Sequence of chain 1.A:
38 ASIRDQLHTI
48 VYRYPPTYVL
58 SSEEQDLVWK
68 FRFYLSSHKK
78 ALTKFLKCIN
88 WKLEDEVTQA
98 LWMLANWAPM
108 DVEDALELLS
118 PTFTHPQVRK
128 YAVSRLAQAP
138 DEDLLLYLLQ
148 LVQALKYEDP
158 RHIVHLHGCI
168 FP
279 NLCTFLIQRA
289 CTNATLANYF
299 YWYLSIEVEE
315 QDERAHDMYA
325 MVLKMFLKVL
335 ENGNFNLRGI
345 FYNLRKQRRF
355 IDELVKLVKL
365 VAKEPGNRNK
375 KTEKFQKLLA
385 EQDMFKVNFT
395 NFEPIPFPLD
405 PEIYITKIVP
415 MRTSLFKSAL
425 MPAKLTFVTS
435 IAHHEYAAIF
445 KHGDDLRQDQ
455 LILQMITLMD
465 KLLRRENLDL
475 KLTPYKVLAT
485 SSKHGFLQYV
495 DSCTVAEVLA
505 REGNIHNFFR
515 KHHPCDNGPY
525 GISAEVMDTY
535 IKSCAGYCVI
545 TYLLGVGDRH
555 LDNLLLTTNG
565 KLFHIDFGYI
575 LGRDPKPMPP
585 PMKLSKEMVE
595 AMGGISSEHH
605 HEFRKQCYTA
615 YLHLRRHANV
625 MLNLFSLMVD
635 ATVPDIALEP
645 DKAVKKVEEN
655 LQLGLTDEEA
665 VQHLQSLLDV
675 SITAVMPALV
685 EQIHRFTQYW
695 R

This small molecule binds to this protein.
Small molecule (SMILES): C[n+]1cnc(N)c2nc[nH]c21

Binding-site contacts:
Ligand atom N6 contacts residue ILE569 of chain 1.A at 4.4 Å.
Ligand atom N9 contacts residue ILE569 of chain 1.A at 3.8 Å.
Ligand atom CN3 contacts residue TYR493 of chain 1.A at 3.7 Å (hydrophobic).
Ligand atom C4 contacts residue PHE420 of chain 1.A at 4.3 Å (hydrophobic).
Ligand atom C2 contacts residue TYR493 of chain 1.A at 3.6 Å (hydrophobic).
Ligand atom N7 contacts residue ILE569 of chain 1.A at 3.3 Å.
Ligand atom N1 contacts residue SER496 of chain 1.A at 4.0 Å.
Ligand atom C6 contacts residue GLN492 of chain 1.A at 3.9 Å.
Ligand atom C5 contacts residue ILE443 of chain 1.A at 3.3 Å (hydrophobic).
Ligand atom C6 contacts residue ILE443 of chain 1.A at 3.6 Å (hydrophobic).
Ligand atom N3 contacts residue PHE420 of chain 1.A at 4.3 Å.
Ligand atom C8 contacts residue ILE443 of chain 1.A at 4.0 Å (hydrophobic).
Ligand atom N1 contacts residue VAL494 of chain 1.A at 3.3 Å (h-bond).
Ligand atom N6 contacts residue GLN492 of chain 1.A at 3.1 Å (h-bond).
Ligand atom C2 contacts residue VAL494 of chain 1.A at 3.0 Å (hydrophobic).
Ligand atom N9 contacts residue PHE420 of chain 1.A at 4.0 Å.
Ligand atom N7 contacts residue ILE443 of chain 1.A at 3.5 Å.
Ligand atom N6 contacts residue TYR479 of chain 1.A at 4.0 Å.
Ligand atom N1 contacts residue ILE443 of chain 1.A at 4.2 Å.
Ligand atom C2 contacts residue LEU559 of chain 1.A at 4.1 Å (hydrophobic).
Ligand atom CN3 contacts residue SER496 of chain 1.A at 3.2 Å.
Ligand atom N3 contacts residue TYR493 of chain 1.A at 3.8 Å.
Ligand atom C8 contacts residue ILE569 of chain 1.A at 3.5 Å (hydrophobic).
Ligand atom CN3 contacts residue PHE420 of chain 1.A at 3.8 Å (hydrophobic).
Ligand atom N1 contacts residue GLN492 of chain 1.A at 4.2 Å.
Ligand atom CN3 contacts residue LEU559 of chain 1.A at 4.0 Å (hydrophobic).
Ligand atom N3 contacts residue LEU559 of chain 1.A at 3.9 Å.
Ligand atom C2 contacts residue SER496 of chain 1.A at 3.1 Å.
Ligand atom C4 contacts residue ILE569 of chain 1.A at 3.6 Å (hydrophobic).
Ligand atom C6 contacts residue ILE569 of chain 1.A at 3.9 Å (hydrophobic).
Ligand atom C4 contacts residue LEU559 of chain 1.A at 4.1 Å (hydrophobic).
Ligand atom C5 contacts residue ILE569 of chain 1.A at 3.3 Å (hydrophobic).
Ligand atom N1 contacts residue TYR493 of chain 1.A at 3.9 Å.
Ligand atom N6 contacts residue ILE443 of chain 1.A at 3.9 Å.
Ligand atom N3 contacts residue ILE569 of chain 1.A at 4.3 Å.
Ligand atom C4 contacts residue ILE443 of chain 1.A at 3.9 Å (hydrophobic).
Ligand atom N3 contacts residue VAL494 of chain 1.A at 4.1 Å.
Ligand atom C6 contacts residue VAL494 of chain 1.A at 4.3 Å (hydrophobic).
Ligand atom N3 contacts residue SER496 of chain 1.A at 3.5 Å (h-bond).
Ligand atom N9 contacts residue ILE443 of chain 1.A at 4.2 Å.